A protein and the small-molecule ligand that binds it are described below.
Small molecule (SMILES): CC(=O)N[C@H]1[C@H](O[C@H]2[C@H](O)[C@@H](NC(C)=O)CO[C@@H]2CO)O[C@H](CO)[C@@H](O)[C@@H]1O

Sequence of chain 1.J:
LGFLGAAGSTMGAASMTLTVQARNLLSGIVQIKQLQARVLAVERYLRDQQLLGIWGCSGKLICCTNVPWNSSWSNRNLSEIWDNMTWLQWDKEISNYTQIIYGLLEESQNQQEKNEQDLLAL

Sequence of chain 1.I:
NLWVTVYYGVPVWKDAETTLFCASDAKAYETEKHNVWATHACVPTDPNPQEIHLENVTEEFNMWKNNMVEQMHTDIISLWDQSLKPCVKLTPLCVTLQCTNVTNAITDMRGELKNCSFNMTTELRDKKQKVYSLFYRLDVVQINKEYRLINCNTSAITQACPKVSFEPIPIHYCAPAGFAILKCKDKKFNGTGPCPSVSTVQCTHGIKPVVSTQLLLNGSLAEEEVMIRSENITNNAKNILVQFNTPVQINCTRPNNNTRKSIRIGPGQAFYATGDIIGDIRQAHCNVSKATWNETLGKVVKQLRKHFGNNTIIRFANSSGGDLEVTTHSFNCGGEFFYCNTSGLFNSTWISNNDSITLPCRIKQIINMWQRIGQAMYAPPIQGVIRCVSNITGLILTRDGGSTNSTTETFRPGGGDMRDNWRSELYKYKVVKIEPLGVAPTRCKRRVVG

Binding-site contacts:
Ligand atom C3 contacts residue ASN57 of chain 1.I at 3.7 Å.
Ligand atom C8 contacts residue SER17 of chain 1.J at 3.4 Å.
Ligand atom C8 contacts residue THR18 of chain 1.J at 4.2 Å.
Ligand atom C7 contacts residue GLY16 of chain 1.J at 4.4 Å.
Ligand atom C1 contacts residue GLU56 of chain 1.I at 4.3 Å.
Ligand atom C8 contacts residue GLY16 of chain 1.J at 4.2 Å.
Ligand atom C2 contacts residue ASN57 of chain 1.I at 2.4 Å.
Ligand atom O7 contacts residue GLY16 of chain 1.J at 3.8 Å.
Ligand atom C7 contacts residue ASN57 of chain 1.I at 3.4 Å.
Ligand atom O7 contacts residue LEU9 of chain 1.J at 4.0 Å.
Ligand atom O5 contacts residue ASN57 of chain 1.I at 2.4 Å (h-bond).
Ligand atom N2 contacts residue ASN57 of chain 1.I at 2.8 Å (h-bond).
Ligand atom C1 contacts residue ASN57 of chain 1.I at 1.5 Å.
Ligand atom O7 contacts residue SER17 of chain 1.J at 2.6 Å.
Ligand atom O7 contacts residue ASN57 of chain 1.I at 4.3 Å.
Ligand atom O7 contacts residue GLY13 of chain 1.J at 4.3 Å.
Ligand atom C5 contacts residue ASN57 of chain 1.I at 3.7 Å.
Ligand atom C8 contacts residue ASN57 of chain 1.I at 3.7 Å.
Ligand atom C7 contacts residue SER17 of chain 1.J at 3.5 Å.
Ligand atom C4 contacts residue ASN57 of chain 1.I at 4.2 Å.